Sequence of chain 51.E:
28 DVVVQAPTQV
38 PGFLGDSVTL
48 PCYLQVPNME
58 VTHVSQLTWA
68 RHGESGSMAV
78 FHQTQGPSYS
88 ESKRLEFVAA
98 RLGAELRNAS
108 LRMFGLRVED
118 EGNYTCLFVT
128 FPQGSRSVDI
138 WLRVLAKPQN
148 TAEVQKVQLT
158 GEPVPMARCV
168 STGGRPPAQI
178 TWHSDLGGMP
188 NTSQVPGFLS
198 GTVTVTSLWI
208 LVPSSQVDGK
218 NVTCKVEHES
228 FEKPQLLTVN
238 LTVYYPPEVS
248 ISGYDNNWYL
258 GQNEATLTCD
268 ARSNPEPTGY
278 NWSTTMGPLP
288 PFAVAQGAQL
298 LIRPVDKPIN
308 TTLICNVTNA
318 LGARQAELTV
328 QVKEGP

The protein below binds the small molecule below.
Small molecule (SMILES): CC(=O)N[C@H]1[C@H](O[C@H]2[C@H](O)[C@@H](NC(C)=O)CO[C@@H]2CO)O[C@H](CO)[C@@H](O)[C@@H]1O

Binding-site contacts:
Ligand atom C2 contacts residue ASN188 of chain 51.E at 2.6 Å.
Ligand atom C7 contacts residue ASN188 of chain 51.E at 3.9 Å.
Ligand atom C4 contacts residue ASN188 of chain 51.E at 4.2 Å.
Ligand atom O6 contacts residue ASN188 of chain 51.E at 4.5 Å.
Ligand atom C1 contacts residue ASN188 of chain 51.E at 1.4 Å.
Ligand atom C3 contacts residue ASN188 of chain 51.E at 3.9 Å.
Ligand atom C5 contacts residue ASN188 of chain 51.E at 3.6 Å.
Ligand atom N2 contacts residue ASN188 of chain 51.E at 3.1 Å (h-bond).
Ligand atom O7 contacts residue ASN188 of chain 51.E at 4.2 Å.
Ligand atom O5 contacts residue ASN188 of chain 51.E at 2.3 Å (h-bond).